Binding-site contacts:
Ligand atom O12 contacts residue GLY55 of chain 1.A at 3.2 Å.
Ligand atom O9 contacts residue MN1 of chain 1.J at 2.1 Å.
Ligand atom O17 contacts residue CYS276 of chain 1.A at 3.1 Å (h-bond).
Ligand atom O9 contacts residue MN1 of chain 1.I at 2.4 Å.
Ligand atom P4 contacts residue MN1 of chain 1.J at 3.4 Å.
Ligand atom O12 contacts residue MN1 of chain 1.J at 2.4 Å.
Ligand atom O21 contacts residue SER277 of chain 1.A at 2.9 Å (h-bond).
Ligand atom O10 contacts residue MN1 of chain 1.J at 3.5 Å.
Ligand atom O19 contacts residue LYS145 of chain 1.A at 3.0 Å.
Ligand atom O15 contacts residue SER277 of chain 1.A at 2.8 Å (h-bond).
Ligand atom O13 contacts residue MN1 of chain 1.J at 3.6 Å.
Ligand atom O15 contacts residue LYS259 of chain 1.A at 3.6 Å (salt-bridge).
Ligand atom O9 contacts residue GLU68 of chain 1.A at 3.1 Å (salt-bridge).
Ligand atom O13 contacts residue LYS259 of chain 1.A at 3.1 Å (salt-bridge).
Ligand atom P4 contacts residue LYS259 of chain 1.A at 3.4 Å.
Ligand atom O14 contacts residue GLU68 of chain 1.A at 3.5 Å (salt-bridge).
Ligand atom O18 contacts residue ARG221 of chain 1.A at 3.3 Å (salt-bridge).
Ligand atom O16 contacts residue LYS259 of chain 1.A at 3.0 Å (salt-bridge).
Ligand atom O9 contacts residue ASP70 of chain 1.A at 3.0 Å (salt-bridge).
Ligand atom O14 contacts residue SER56 of chain 1.A at 3.6 Å.
Ligand atom O18 contacts residue TYR278 of chain 1.A at 3.6 Å.
Ligand atom C17 contacts residue TYR278 of chain 1.A at 3.6 Å (hydrophobic).
Ligand atom O13 contacts residue SER277 of chain 1.A at 3.4 Å (h-bond).
Ligand atom C12 contacts residue CYS276 of chain 1.A at 3.3 Å (hydrophobic).
Ligand atom N3 contacts residue CYS276 of chain 1.A at 3.5 Å.
Ligand atom O14 contacts residue MN1 of chain 1.J at 2.1 Å.
Ligand atom O16 contacts residue SER56 of chain 1.A at 2.6 Å (h-bond).
Ligand atom O12 contacts residue ASP70 of chain 1.A at 3.0 Å (salt-bridge).
Ligand atom P3 contacts residue MN1 of chain 1.J at 3.3 Å.
Ligand atom N1 contacts residue GLU68 of chain 1.A at 3.2 Å (salt-bridge).
Ligand atom N7 contacts residue TYR278 of chain 1.A at 3.5 Å.
Ligand atom C14 contacts residue TYR278 of chain 1.A at 3.6 Å (hydrophobic).
Ligand atom P4 contacts residue SER56 of chain 1.A at 3.4 Å.
Ligand atom P2 contacts residue MN1 of chain 1.J at 3.4 Å.
Ligand atom P2 contacts residue MN1 of chain 1.I at 3.4 Å.
Ligand atom C11 contacts residue SER277 of chain 1.A at 3.4 Å.
Ligand atom O13 contacts residue SER56 of chain 1.A at 3.5 Å (h-bond).
Ligand atom O10 contacts residue SER277 of chain 1.A at 3.5 Å (h-bond).
Ligand atom O12 contacts residue SER56 of chain 1.A at 2.8 Å (h-bond).
Ligand atom C20 contacts residue SER277 of chain 1.A at 3.6 Å.

Sequence of chain 1.A:
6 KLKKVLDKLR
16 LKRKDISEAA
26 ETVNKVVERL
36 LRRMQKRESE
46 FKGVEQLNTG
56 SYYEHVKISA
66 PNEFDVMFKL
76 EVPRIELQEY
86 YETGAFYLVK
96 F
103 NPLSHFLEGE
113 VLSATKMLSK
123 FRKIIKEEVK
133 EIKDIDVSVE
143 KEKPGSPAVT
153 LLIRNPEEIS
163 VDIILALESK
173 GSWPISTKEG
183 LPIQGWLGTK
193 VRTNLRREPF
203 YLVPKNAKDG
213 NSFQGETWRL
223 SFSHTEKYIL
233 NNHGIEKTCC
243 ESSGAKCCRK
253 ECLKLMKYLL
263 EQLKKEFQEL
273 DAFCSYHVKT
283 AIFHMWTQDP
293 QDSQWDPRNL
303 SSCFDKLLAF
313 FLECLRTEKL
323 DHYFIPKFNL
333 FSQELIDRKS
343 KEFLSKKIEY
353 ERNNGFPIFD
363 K

A protein and the small-molecule ligand that binds it are described below.
Small molecule (SMILES): Nc1nc2c(ncn2[C@@H]2O[C@H](COP(=O)(O)O[C@@H]3[C@H](O)[C@@H](COP(=O)(O)OP(=O)(O)OP(=O)(O)O)O[C@H]3n3cnc4c(=O)[nH]c(N)nc43)[C@@H](O)[C@H]2O)c(=O)[nH]1